Sequence of chain 2.C:
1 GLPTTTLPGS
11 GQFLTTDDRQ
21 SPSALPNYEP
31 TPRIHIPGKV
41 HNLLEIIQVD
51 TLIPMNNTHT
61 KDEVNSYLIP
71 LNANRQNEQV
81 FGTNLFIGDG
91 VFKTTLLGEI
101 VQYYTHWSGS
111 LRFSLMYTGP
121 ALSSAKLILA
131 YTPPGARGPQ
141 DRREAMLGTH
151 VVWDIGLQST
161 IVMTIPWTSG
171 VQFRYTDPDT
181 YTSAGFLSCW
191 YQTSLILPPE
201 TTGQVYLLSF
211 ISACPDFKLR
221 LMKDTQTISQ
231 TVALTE

Sequence of chain 1.A:
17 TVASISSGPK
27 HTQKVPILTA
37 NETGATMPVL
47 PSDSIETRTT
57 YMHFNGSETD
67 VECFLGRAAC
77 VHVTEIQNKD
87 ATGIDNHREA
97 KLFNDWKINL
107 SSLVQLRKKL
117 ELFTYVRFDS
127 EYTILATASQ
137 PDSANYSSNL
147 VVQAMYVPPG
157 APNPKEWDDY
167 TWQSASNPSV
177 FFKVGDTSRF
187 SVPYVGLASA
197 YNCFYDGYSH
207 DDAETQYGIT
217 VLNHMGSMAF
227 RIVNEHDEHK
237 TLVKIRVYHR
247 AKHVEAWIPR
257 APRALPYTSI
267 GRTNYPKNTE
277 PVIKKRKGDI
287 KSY

Sequence of chain 1.C:
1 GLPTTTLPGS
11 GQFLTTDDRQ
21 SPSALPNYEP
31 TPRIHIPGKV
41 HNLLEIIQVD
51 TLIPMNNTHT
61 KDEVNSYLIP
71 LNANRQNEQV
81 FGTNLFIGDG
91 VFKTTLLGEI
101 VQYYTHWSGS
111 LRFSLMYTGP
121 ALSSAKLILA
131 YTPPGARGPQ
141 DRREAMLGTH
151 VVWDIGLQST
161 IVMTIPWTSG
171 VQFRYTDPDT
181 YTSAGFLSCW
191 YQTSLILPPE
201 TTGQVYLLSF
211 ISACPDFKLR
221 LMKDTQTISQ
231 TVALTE

Binding-site contacts:
Ligand atom C5B contacts residue TYR152 of chain 1.A at 3.5 Å (hydrophobic).
Ligand atom CM2 contacts residue ILE104 of chain 1.A at 3.6 Å (hydrophobic).
Ligand atom F2 contacts residue VAL176 of chain 1.A at 2.7 Å.
Ligand atom C6B contacts residue TYR152 of chain 1.A at 3.6 Å (hydrophobic).
Ligand atom CM2 contacts residue TYR128 of chain 1.A at 3.4 Å (hydrophobic).
Ligand atom CM3 contacts residue ASN219 of chain 1.A at 3.8 Å.
Ligand atom C2C contacts residue ILE104 of chain 1.A at 3.8 Å (hydrophobic).
Ligand atom CM2 contacts residue MET224 of chain 1.A at 3.5 Å (hydrophobic).
Ligand atom F1 contacts residue PHE186 of chain 1.A at 3.8 Å.
Ligand atom F1 contacts residue ALA150 of chain 1.A at 3.8 Å.
Ligand atom CM6 contacts residue VAL188 of chain 1.A at 3.8 Å (hydrophobic).
Ligand atom C2A contacts residue PHE186 of chain 1.A at 3.5 Å (hydrophobic).
Ligand atom C1C contacts residue TYR128 of chain 1.A at 3.5 Å (hydrophobic).
Ligand atom O1 contacts residue MET221 of chain 1.A at 3.7 Å.
Ligand atom N1A contacts residue ALA24 of chain 1.C at 3.2 Å.
Ligand atom N3A contacts residue TYR152 of chain 1.A at 3.8 Å.
Ligand atom O1A contacts residue PRO174 of chain 1.A at 3.5 Å.
Ligand atom F3 contacts residue ALA150 of chain 1.A at 2.7 Å.
Ligand atom C2A contacts residue TYR152 of chain 1.A at 3.7 Å (hydrophobic).
Ligand atom C2C contacts residue TYR128 of chain 1.A at 3.2 Å (hydrophobic).
Ligand atom C3C contacts residue TYR128 of chain 1.A at 3.3 Å (hydrophobic).
Ligand atom F3 contacts residue MET151 of chain 1.A at 3.7 Å.
Ligand atom CM6 contacts residue TYR152 of chain 1.A at 3.4 Å (hydrophobic).
Ligand atom N1A contacts residue PRO174 of chain 1.A at 3.5 Å.
Ligand atom C3A contacts residue PHE186 of chain 1.A at 3.7 Å (hydrophobic).
Ligand atom C4 contacts residue TYR197 of chain 1.A at 3.4 Å (hydrophobic).
Ligand atom C1C contacts residue TYR197 of chain 1.A at 3.5 Å (hydrophobic).
Ligand atom N3A contacts residue PHE186 of chain 1.A at 3.4 Å.
Ligand atom F3 contacts residue SER175 of chain 1.A at 2.8 Å.
Ligand atom C2B contacts residue ILE104 of chain 1.A at 3.8 Å (hydrophobic).
Ligand atom F3 contacts residue TYR152 of chain 1.A at 3.6 Å.
Ligand atom F3 contacts residue PRO174 of chain 1.A at 2.9 Å.
Ligand atom F1 contacts residue MET224 of chain 1.A at 3.6 Å.
Ligand atom F3 contacts residue VAL176 of chain 1.A at 3.6 Å.
Ligand atom CM4 contacts residue ALA150 of chain 1.A at 3.6 Å (hydrophobic).
Ligand atom C3B contacts residue MET224 of chain 1.A at 3.6 Å (hydrophobic).
Ligand atom C3 contacts residue LEU106 of chain 1.A at 3.8 Å (hydrophobic).
Ligand atom CM6 contacts residue LEU25 of chain 1.C at 3.8 Å (hydrophobic).
Ligand atom O1A contacts residue ALA24 of chain 1.C at 3.3 Å.
Ligand atom CM4 contacts residue VAL176 of chain 1.A at 3.8 Å (hydrophobic).

This small molecule binds to this protein.
Small molecule (SMILES): Cc1cc(CCCOc2c(C)cc(-c3noc(C(F)(F)F)n3)cc2C)on1